Binding-site contacts:
Ligand atom N2 contacts residue ASN603 of chain 1.D at 2.9 Å (h-bond).
Ligand atom C7 contacts residue ASN603 of chain 1.D at 3.2 Å.
Ligand atom C4 contacts residue ASN603 of chain 1.D at 4.2 Å.
Ligand atom C3 contacts residue ASN603 of chain 1.D at 3.8 Å.
Ligand atom C8 contacts residue ASN603 of chain 1.D at 3.9 Å.
Ligand atom C5 contacts residue ASN603 of chain 1.D at 3.7 Å.
Ligand atom C2 contacts residue ASN603 of chain 1.D at 2.5 Å.
Ligand atom O5 contacts residue ASN603 of chain 1.D at 2.4 Å (h-bond).
Ligand atom O7 contacts residue ASN603 of chain 1.D at 3.0 Å (h-bond).
Ligand atom C1 contacts residue ASN603 of chain 1.D at 1.4 Å.

The small molecule below binds the protein below.
Small molecule (SMILES): CC(=O)N[C@@H]1[C@@H](O)[C@H](O)[C@@H](CO)O[C@H]1O

Sequence of chain 1.D:
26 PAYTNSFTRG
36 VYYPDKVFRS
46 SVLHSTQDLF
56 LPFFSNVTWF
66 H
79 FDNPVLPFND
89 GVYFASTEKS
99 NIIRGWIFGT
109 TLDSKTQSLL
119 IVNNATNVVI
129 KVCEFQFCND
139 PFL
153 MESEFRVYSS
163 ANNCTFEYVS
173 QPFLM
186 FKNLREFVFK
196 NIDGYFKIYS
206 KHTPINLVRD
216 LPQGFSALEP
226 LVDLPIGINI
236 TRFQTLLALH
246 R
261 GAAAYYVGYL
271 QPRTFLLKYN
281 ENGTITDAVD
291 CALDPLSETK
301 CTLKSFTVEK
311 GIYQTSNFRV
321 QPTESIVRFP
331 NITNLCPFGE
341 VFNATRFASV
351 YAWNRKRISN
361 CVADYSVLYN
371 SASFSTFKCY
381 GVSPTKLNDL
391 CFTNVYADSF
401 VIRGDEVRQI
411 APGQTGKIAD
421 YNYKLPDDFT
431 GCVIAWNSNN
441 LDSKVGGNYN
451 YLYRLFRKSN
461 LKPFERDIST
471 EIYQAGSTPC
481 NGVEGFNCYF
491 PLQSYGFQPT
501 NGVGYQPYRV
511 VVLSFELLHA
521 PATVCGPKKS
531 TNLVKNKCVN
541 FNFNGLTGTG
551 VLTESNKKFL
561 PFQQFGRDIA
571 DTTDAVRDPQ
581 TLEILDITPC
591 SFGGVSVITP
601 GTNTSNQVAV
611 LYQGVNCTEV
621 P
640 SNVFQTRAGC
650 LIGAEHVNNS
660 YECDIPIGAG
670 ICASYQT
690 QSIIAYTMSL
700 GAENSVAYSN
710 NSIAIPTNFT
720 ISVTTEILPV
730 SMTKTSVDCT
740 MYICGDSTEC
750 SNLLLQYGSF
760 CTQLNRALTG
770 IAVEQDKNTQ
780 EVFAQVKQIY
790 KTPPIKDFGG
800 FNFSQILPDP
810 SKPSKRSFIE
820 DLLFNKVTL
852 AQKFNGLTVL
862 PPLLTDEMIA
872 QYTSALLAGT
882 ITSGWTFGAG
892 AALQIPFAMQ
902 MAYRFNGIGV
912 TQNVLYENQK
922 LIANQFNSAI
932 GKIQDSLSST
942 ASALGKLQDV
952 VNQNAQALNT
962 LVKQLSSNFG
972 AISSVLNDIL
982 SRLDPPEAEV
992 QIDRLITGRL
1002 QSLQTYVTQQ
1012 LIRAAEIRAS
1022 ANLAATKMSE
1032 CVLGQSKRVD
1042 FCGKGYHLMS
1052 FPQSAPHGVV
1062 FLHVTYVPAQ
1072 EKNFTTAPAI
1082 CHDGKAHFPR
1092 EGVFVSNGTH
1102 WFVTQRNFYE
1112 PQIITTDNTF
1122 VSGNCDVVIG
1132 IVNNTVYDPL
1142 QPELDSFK